Sequence of chain 1.C:
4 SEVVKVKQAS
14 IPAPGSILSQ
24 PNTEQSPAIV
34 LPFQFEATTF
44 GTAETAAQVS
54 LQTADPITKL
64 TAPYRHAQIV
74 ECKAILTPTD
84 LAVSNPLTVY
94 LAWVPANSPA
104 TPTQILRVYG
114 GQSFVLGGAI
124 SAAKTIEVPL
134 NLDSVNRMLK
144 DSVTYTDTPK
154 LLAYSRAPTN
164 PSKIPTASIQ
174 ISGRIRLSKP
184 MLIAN

Binding-site contacts:
Ligand atom C2' contacts residue GLU74 of chain 1.C at 4.1 Å.
Ligand atom C2' contacts residue ASN134 of chain 1.C at 4.3 Å.
Ligand atom C4' contacts residue GLU74 of chain 1.C at 3.9 Å.
Ligand atom OP1 contacts residue LYS8 of chain 1.C at 2.6 Å (salt-bridge).
Ligand atom O2' contacts residue LEU135 of chain 1.C at 4.3 Å.
Ligand atom O2' contacts residue ASN134 of chain 1.C at 3.2 Å (h-bond).
Ligand atom O4' contacts residue GLU74 of chain 1.C at 3.7 Å.
Ligand atom OP2 contacts residue LYS10 of chain 1.C at 2.9 Å.
Ligand atom P contacts residue LYS8 of chain 1.C at 3.0 Å.
Ligand atom O5' contacts residue LYS8 of chain 1.C at 4.5 Å.
Ligand atom OP1 contacts residue LYS10 of chain 1.C at 4.3 Å.
Ligand atom OP2 contacts residue LYS8 of chain 1.C at 2.9 Å (salt-bridge).
Ligand atom OP1 contacts residue ASN134 of chain 1.C at 4.2 Å.
Ligand atom O3' contacts residue ASN134 of chain 1.C at 4.2 Å.
Ligand atom P contacts residue LYS10 of chain 1.C at 4.0 Å.
Ligand atom OP1 contacts residue PRO132 of chain 1.C at 3.6 Å.
Ligand atom C1' contacts residue GLU74 of chain 1.C at 3.8 Å.
Ligand atom O2' contacts residue GLU74 of chain 1.C at 3.2 Å.
Ligand atom O3' contacts residue LYS8 of chain 1.C at 3.8 Å.

A small-molecule ligand and the protein it binds are described below.
Small molecule (SMILES): Nc1ccn([C@@H]2O[C@H](CO[P](=O)(O)O[C@H]3[C@@H](O)[C@H](n4ccc(N)nc4=O)O[C@@H]3CO[P](=O)(O)O[C@H]3[C@@H](O)[C@H](n4ccc(N)nc4=O)O[C@@H]3CO)[C@@H](O)[C@H]2O)c(=O)n1